Sequence of chain 48.E:
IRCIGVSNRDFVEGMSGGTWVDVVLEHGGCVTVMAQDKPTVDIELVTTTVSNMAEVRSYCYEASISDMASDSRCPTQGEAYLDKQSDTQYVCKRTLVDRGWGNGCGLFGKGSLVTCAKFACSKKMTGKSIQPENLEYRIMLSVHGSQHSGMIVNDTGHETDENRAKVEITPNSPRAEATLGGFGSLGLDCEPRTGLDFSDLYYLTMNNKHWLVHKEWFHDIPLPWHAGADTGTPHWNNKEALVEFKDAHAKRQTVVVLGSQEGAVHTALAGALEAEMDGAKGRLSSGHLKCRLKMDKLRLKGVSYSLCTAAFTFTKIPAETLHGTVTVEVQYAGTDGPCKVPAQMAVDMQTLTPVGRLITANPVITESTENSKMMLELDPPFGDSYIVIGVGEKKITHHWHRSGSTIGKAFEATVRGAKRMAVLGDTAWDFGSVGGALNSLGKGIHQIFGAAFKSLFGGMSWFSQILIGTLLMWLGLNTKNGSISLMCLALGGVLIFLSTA

The small molecule below binds the protein below.
Small molecule (SMILES): CC(=O)N[C@H]1[C@H](O[C@H]2[C@H](O)[C@@H](NC(C)=O)CO[C@@H]2CO)O[C@H](CO)[C@@H](O)[C@@H]1O

Binding-site contacts:
Ligand atom C2 contacts residue ASN154 of chain 48.E at 2.6 Å.
Ligand atom C6 contacts residue THR156 of chain 48.E at 4.4 Å.
Ligand atom C8 contacts residue VAL153 of chain 48.E at 4.3 Å (hydrophobic).
Ligand atom O7 contacts residue ASN154 of chain 48.E at 3.2 Å (h-bond).
Ligand atom C1 contacts residue ASN154 of chain 48.E at 2.9 Å.
Ligand atom O3 contacts residue ASN154 of chain 48.E at 4.1 Å.
Ligand atom C7 contacts residue ASN154 of chain 48.E at 2.0 Å.
Ligand atom C7 contacts residue GLY150 of chain 48.E at 3.9 Å.
Ligand atom O5 contacts residue THR156 of chain 48.E at 3.2 Å (h-bond).
Ligand atom C7 contacts residue MET151 of chain 48.E at 4.3 Å (hydrophobic).
Ligand atom C1 contacts residue THR156 of chain 48.E at 3.4 Å.
Ligand atom O7 contacts residue GLY150 of chain 48.E at 3.7 Å.
Ligand atom C5 contacts residue THR156 of chain 48.E at 3.8 Å.
Ligand atom C8 contacts residue ASN154 of chain 48.E at 2.4 Å.
Ligand atom N2 contacts residue ASN154 of chain 48.E at 1.4 Å (h-bond).
Ligand atom O6 contacts residue THR156 of chain 48.E at 3.5 Å (h-bond).
Ligand atom O7 contacts residue MET151 of chain 48.E at 3.6 Å.
Ligand atom C8 contacts residue GLY150 of chain 48.E at 3.5 Å.
Ligand atom O5 contacts residue ASN154 of chain 48.E at 4.2 Å.
Ligand atom C3 contacts residue ASN154 of chain 48.E at 3.6 Å.